Sequence of chain 1.F:
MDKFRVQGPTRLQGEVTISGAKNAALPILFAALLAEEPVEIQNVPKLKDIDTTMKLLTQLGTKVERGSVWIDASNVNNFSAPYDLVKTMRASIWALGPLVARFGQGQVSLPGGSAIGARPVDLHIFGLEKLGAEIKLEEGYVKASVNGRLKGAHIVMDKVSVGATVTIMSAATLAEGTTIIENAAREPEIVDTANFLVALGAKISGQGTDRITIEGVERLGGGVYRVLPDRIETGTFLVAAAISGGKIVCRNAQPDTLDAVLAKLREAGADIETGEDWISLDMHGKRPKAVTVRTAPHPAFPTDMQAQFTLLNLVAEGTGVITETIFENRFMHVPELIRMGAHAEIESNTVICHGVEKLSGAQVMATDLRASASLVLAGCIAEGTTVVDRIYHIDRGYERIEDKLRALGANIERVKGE

The protein below binds the small molecule below.
Small molecule (SMILES): C=C(O[C@H]1[C@H](O)[C@@H](CO)O[C@H](O[P](=O)(O)O[P](=O)(O)OC[C@H]2O[C@@H](n3ccc(=O)[nH]c3=O)[C@H](O)[C@@H]2O)[C@@H]1NC(C)=O)C(=O)O

Binding-site contacts:
Ligand atom O4 contacts residue THR304 of chain 1.F at 3.4 Å.
Ligand atom O4U contacts residue ASP123 of chain 1.F at 3.1 Å (salt-bridge).
Ligand atom N3U contacts residue PRO121 of chain 1.F at 3.3 Å (h-bond).
Ligand atom O1B contacts residue GOL1 of chain 1.HA at 3.1 Å.
Ligand atom C5U contacts residue PRO121 of chain 1.F at 3.3 Å (hydrophobic).
Ligand atom O3 contacts residue ASP305 of chain 1.F at 3.2 Å (salt-bridge).
Ligand atom C2E contacts residue PO41 of chain 1.FA at 3.3 Å.
Ligand atom C7 contacts residue ASN23 of chain 1.F at 3.0 Å.
Ligand atom N3U contacts residue ASP123 of chain 1.F at 2.7 Å (salt-bridge).
Ligand atom O4 contacts residue PHE328 of chain 1.F at 3.3 Å.
Ligand atom O1B contacts residue GLY164 of chain 1.F at 2.9 Å (h-bond).
Ligand atom N2 contacts residue PO41 of chain 1.FA at 3.1 Å (h-bond).
Ligand atom C3E contacts residue PO41 of chain 1.FA at 3.3 Å.
Ligand atom O2E contacts residue ARG371 of chain 1.F at 3.0 Å (salt-bridge).
Ligand atom O2E contacts residue PO41 of chain 1.FA at 3.2 Å (h-bond).
Ligand atom O4U contacts residue LEU124 of chain 1.F at 2.7 Å (h-bond).
Ligand atom C2E contacts residue ASP305 of chain 1.F at 3.1 Å.
Ligand atom O1E contacts residue ASP305 of chain 1.F at 3.1 Å (salt-bridge).
Ligand atom O3D contacts residue ILE327 of chain 1.F at 2.7 Å (h-bond).
Ligand atom O1E contacts residue ARG371 of chain 1.F at 2.7 Å (salt-bridge).
Ligand atom O4U contacts residue PRO121 of chain 1.F at 3.3 Å (h-bond).
Ligand atom O2U contacts residue LYS160 of chain 1.F at 3.2 Å (salt-bridge).
Ligand atom O2D contacts residue ARG120 of chain 1.F at 3.2 Å.
Ligand atom O2B contacts residue GOL1 of chain 1.HA at 2.8 Å (h-bond).
Ligand atom O2E contacts residue LYS22 of chain 1.F at 2.9 Å (salt-bridge).
Ligand atom C4 contacts residue ASP305 of chain 1.F at 3.2 Å.
Ligand atom O4U contacts residue VAL122 of chain 1.F at 3.0 Å.
Ligand atom O1 contacts residue ARG120 of chain 1.F at 3.4 Å (salt-bridge).
Ligand atom C1E contacts residue ASP305 of chain 1.F at 3.3 Å.
Ligand atom O4 contacts residue ASP305 of chain 1.F at 2.6 Å (salt-bridge).
Ligand atom C8 contacts residue ASN23 of chain 1.F at 3.2 Å.
Ligand atom O7 contacts residue ASN23 of chain 1.F at 3.3 Å.
Ligand atom O2A contacts residue SER162 of chain 1.F at 2.8 Å (h-bond).
Ligand atom O1A contacts residue VAL163 of chain 1.F at 2.7 Å (h-bond).
Ligand atom O2B contacts residue ARG120 of chain 1.F at 3.0 Å (salt-bridge).
Ligand atom C4U contacts residue PRO121 of chain 1.F at 3.0 Å (hydrophobic).
Ligand atom O7 contacts residue TRP95 of chain 1.F at 3.3 Å.
Ligand atom O1E contacts residue ARG331 of chain 1.F at 3.0 Å (salt-bridge).
Ligand atom C4U contacts residue ASP123 of chain 1.F at 3.3 Å.
Ligand atom C3D contacts residue ILE327 of chain 1.F at 3.3 Å (hydrophobic).